Binding-site contacts:
Ligand atom OAC contacts residue TYR85 of chain 2.A at 3.9 Å.
Ligand atom OAB contacts residue LYS151 of chain 2.A at 4.2 Å.
Ligand atom CAJ contacts residue ARG87 of chain 2.A at 3.8 Å.
Ligand atom CAF contacts residue ARG87 of chain 2.A at 3.6 Å.
Ligand atom CAI contacts residue ALA88 of chain 2.A at 3.9 Å (hydrophobic).
Ligand atom OAA contacts residue GLY90 of chain 2.A at 4.2 Å.
Ligand atom CAK contacts residue 9751 of chain 2.NA at 4.1 Å.
Ligand atom CAK contacts residue GLN86 of chain 2.A at 4.4 Å.
Ligand atom CAG contacts residue ARG87 of chain 2.A at 3.2 Å.
Ligand atom CAJ contacts residue ALA88 of chain 2.A at 3.6 Å (hydrophobic).
Ligand atom CAG contacts residue GLY90 of chain 2.A at 4.4 Å.
Ligand atom CAJ contacts residue 9751 of chain 2.NA at 3.9 Å.
Ligand atom CAJ contacts residue GLN86 of chain 2.A at 3.4 Å.
Ligand atom CAF contacts residue LYS151 of chain 2.A at 3.6 Å.
Ligand atom CAG contacts residue GLN86 of chain 2.A at 4.0 Å.
Ligand atom OAA contacts residue GLN86 of chain 2.A at 3.6 Å.
Ligand atom CAJ contacts residue LYS151 of chain 2.A at 3.7 Å.
Ligand atom CAK contacts residue ARG87 of chain 2.A at 4.1 Å.
Ligand atom CAG contacts residue ALA88 of chain 2.A at 4.1 Å (hydrophobic).
Ligand atom CAD contacts residue 9751 of chain 2.NA at 3.2 Å.
Ligand atom CAI contacts residue 9751 of chain 2.NA at 3.4 Å.
Ligand atom CAH contacts residue ARG87 of chain 2.A at 4.3 Å.
Ligand atom CAG contacts residue GLU384 of chain 2.A at 4.3 Å.
Ligand atom OAB contacts residue ALA88 of chain 2.A at 4.1 Å.
Ligand atom OAA contacts residue ARG87 of chain 2.A at 4.2 Å.
Ligand atom OAB contacts residue 9751 of chain 2.NA at 3.9 Å.
Ligand atom CAK contacts residue LYS151 of chain 2.A at 4.4 Å.
Ligand atom CAF contacts residue 9751 of chain 2.NA at 4.2 Å.
Ligand atom CAF contacts residue GLN86 of chain 2.A at 3.1 Å.
Ligand atom OAA contacts residue GLU384 of chain 2.A at 2.9 Å (salt-bridge).
Ligand atom CAD contacts residue ALA88 of chain 2.A at 4.1 Å (hydrophobic).
Ligand atom CAE contacts residue 9751 of chain 2.NA at 3.5 Å.
Ligand atom CAF contacts residue ALA88 of chain 2.A at 3.8 Å (hydrophobic).
Ligand atom OAC contacts residue GLN86 of chain 2.A at 2.8 Å (h-bond).
Ligand atom OAC contacts residue ARG87 of chain 2.A at 3.7 Å.
Ligand atom OAC contacts residue LYS151 of chain 2.A at 3.3 Å.
Ligand atom OAC contacts residue ALA88 of chain 2.A at 3.6 Å.
Ligand atom CAE contacts residue ALA88 of chain 2.A at 4.2 Å (hydrophobic).
Ligand atom CAK contacts residue ALA88 of chain 2.A at 4.1 Å (hydrophobic).

A protein and the small-molecule ligand that binds it are described below.
Small molecule (SMILES): OCCc1ccc(O)c(O)c1

Sequence of chain 2.A:
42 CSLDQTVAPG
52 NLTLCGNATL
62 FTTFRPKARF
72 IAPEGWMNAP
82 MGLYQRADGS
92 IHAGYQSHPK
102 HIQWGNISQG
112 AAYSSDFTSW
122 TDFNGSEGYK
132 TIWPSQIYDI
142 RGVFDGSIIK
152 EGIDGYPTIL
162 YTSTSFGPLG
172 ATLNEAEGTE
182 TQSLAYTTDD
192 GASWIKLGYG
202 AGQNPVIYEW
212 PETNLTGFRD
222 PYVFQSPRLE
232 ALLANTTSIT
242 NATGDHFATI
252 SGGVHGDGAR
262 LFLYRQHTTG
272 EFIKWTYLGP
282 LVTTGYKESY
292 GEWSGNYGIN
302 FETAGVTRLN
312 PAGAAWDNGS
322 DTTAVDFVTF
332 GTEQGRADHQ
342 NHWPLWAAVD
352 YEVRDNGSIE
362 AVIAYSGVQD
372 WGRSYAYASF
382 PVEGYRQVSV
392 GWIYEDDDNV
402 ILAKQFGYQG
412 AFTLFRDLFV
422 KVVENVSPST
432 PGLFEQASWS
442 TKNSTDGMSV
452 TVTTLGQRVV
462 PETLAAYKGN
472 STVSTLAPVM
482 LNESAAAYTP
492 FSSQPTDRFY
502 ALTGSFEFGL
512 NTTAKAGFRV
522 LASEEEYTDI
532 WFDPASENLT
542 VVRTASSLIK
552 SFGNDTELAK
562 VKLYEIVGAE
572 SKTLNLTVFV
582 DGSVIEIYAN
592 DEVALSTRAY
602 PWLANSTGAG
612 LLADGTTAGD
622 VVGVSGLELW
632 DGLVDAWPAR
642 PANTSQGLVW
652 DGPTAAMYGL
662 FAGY